Sequence of chain 1.A:
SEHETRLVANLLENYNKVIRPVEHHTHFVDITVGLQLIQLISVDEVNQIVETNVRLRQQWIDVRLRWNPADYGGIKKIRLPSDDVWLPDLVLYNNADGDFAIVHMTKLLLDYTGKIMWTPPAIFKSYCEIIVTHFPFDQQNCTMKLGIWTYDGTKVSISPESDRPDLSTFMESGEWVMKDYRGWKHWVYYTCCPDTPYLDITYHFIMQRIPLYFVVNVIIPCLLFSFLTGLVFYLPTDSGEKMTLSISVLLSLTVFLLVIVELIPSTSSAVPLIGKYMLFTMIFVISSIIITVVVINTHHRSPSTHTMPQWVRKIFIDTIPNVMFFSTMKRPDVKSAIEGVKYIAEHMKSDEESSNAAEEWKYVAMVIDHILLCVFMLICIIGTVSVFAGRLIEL

Binding-site contacts:
Ligand atom O3 contacts residue TYR189 of chain 1.A at 3.5 Å (h-bond).
Ligand atom O7 contacts residue ASN141 of chain 1.A at 3.1 Å (h-bond).
Ligand atom C5 contacts residue TRP184 of chain 1.A at 3.6 Å (hydrophobic).
Ligand atom O6 contacts residue TRP184 of chain 1.A at 3.8 Å.
Ligand atom C1 contacts residue ASN141 of chain 1.A at 1.4 Å.
Ligand atom C2 contacts residue TRP184 of chain 1.A at 4.0 Å (hydrophobic).
Ligand atom O2 contacts residue HIS186 of chain 1.A at 3.7 Å.
Ligand atom C2 contacts residue HIS186 of chain 1.A at 4.0 Å.
Ligand atom C8 contacts residue HIS186 of chain 1.A at 3.8 Å.
Ligand atom O5 contacts residue ASN141 of chain 1.A at 2.4 Å (h-bond).
Ligand atom O3 contacts residue HIS186 of chain 1.A at 2.9 Å (h-bond).
Ligand atom O5 contacts residue TRP184 of chain 1.A at 4.1 Å.
Ligand atom O6 contacts residue TRP187 of chain 1.A at 3.5 Å.
Ligand atom C3 contacts residue ASN141 of chain 1.A at 3.8 Å.
Ligand atom O5 contacts residue TRP187 of chain 1.A at 3.4 Å.
Ligand atom C6 contacts residue TRP184 of chain 1.A at 4.0 Å (hydrophobic).
Ligand atom C1 contacts residue HIS204 of chain 1.A at 4.0 Å.
Ligand atom C2 contacts residue TRP187 of chain 1.A at 3.6 Å (hydrophobic).
Ligand atom O4 contacts residue HIS204 of chain 1.A at 3.8 Å.
Ligand atom N2 contacts residue ASN141 of chain 1.A at 2.8 Å (h-bond).
Ligand atom C5 contacts residue ASN141 of chain 1.A at 3.6 Å.
Ligand atom O3 contacts residue TRP187 of chain 1.A at 3.6 Å.
Ligand atom O5 contacts residue LYS185 of chain 1.A at 3.9 Å.
Ligand atom C3 contacts residue HIS186 of chain 1.A at 4.0 Å.
Ligand atom N2 contacts residue ILE206 of chain 1.A at 4.1 Å.
Ligand atom O7 contacts residue HIS186 of chain 1.A at 3.0 Å.
Ligand atom C1 contacts residue LYS185 of chain 1.A at 3.5 Å.
Ligand atom C3 contacts residue TRP187 of chain 1.A at 4.0 Å (hydrophobic).
Ligand atom O2 contacts residue TRP187 of chain 1.A at 3.2 Å (h-bond).
Ligand atom O7 contacts residue THR202 of chain 1.A at 3.6 Å.
Ligand atom C1 contacts residue HIS186 of chain 1.A at 4.0 Å.
Ligand atom N2 contacts residue HIS186 of chain 1.A at 3.7 Å.
Ligand atom C7 contacts residue HIS186 of chain 1.A at 3.3 Å.
Ligand atom C2 contacts residue ASN141 of chain 1.A at 2.5 Å.
Ligand atom C7 contacts residue ASN141 of chain 1.A at 3.1 Å.
Ligand atom O5 contacts residue TRP184 of chain 1.A at 3.7 Å.
Ligand atom C5 contacts residue HIS204 of chain 1.A at 3.9 Å.
Ligand atom C6 contacts residue THR143 of chain 1.A at 3.6 Å.
Ligand atom C6 contacts residue LYS185 of chain 1.A at 3.6 Å.
Ligand atom C8 contacts residue ILE206 of chain 1.A at 3.6 Å (hydrophobic).

The protein below binds the small molecule below.
Small molecule (SMILES): CC(=O)N[C@H]1[C@H](O[C@H]2[C@H](O)[C@@H](NC(C)=O)CO[C@@H]2CO)O[C@H](CO)[C@@H](O[C@@H]2O[C@H](CO[C@H]3O[C@H](CO[C@H]4O[C@H](CO)[C@@H](O)[C@H](O)[C@@H]4O)[C@@H](O)[C@H](O[C@H]4O[C@H](CO)[C@@H](O)[C@H](O)[C@@H]4O)[C@@H]3O)[C@@H](O)[C@H](O[C@H]3O[C@H](CO)[C@@H](O)[C@H](O)[C@@H]3O)[C@@H]2O)[C@@H]1O